This protein binds this small molecule.
Small molecule (SMILES): OCCCCCCCCCCCCBr

Binding-site contacts:
Ligand atom C9 contacts residue TYR26 of chain 1.A at 3.9 Å (hydrophobic).
Ligand atom C1 contacts residue GLN62 of chain 1.A at 3.8 Å.
Ligand atom C5 contacts residue LEU43 of chain 1.A at 4.2 Å (hydrophobic).
Ligand atom O1 contacts residue ASP9 of chain 1.A at 2.8 Å (salt-bridge).
Ligand atom C6 contacts residue LEU13 of chain 1.A at 4.0 Å (hydrophobic).
Ligand atom C6 contacts residue BDD1 of chain 1.D at 4.2 Å.
Ligand atom C9 contacts residue ILE16 of chain 1.A at 3.9 Å (hydrophobic).
Ligand atom C8 contacts residue LEU13 of chain 1.A at 4.2 Å (hydrophobic).
Ligand atom C10 contacts residue TYR26 of chain 1.A at 4.0 Å (hydrophobic).
Ligand atom C11 contacts residue VAL69 of chain 1.A at 4.1 Å (hydrophobic).
Ligand atom C5 contacts residue ILE11 of chain 1.A at 4.1 Å (hydrophobic).
Ligand atom C7 contacts residue TYR26 of chain 1.A at 3.8 Å (hydrophobic).
Ligand atom BR contacts residue VAL27 of chain 1.A at 3.8 Å.
Ligand atom C12 contacts residue LEU73 of chain 1.A at 4.2 Å (hydrophobic).
Ligand atom C12 contacts residue VAL27 of chain 1.A at 3.7 Å (hydrophobic).
Ligand atom O1 contacts residue GLN62 of chain 1.A at 3.6 Å.
Ligand atom O1 contacts residue TYR8 of chain 1.A at 3.6 Å.
Ligand atom C1 contacts residue BDD1 of chain 1.C at 3.4 Å.
Ligand atom C8 contacts residue VAL69 of chain 1.A at 4.2 Å (hydrophobic).
Ligand atom C1 contacts residue BDD1 of chain 1.D at 3.9 Å.
Ligand atom C4 contacts residue ILE11 of chain 1.A at 3.8 Å (hydrophobic).
Ligand atom C2 contacts residue TYR8 of chain 1.A at 4.3 Å (hydrophobic).
Ligand atom C3 contacts residue BDD1 of chain 1.D at 3.9 Å.
Ligand atom C9 contacts residue LEU23 of chain 1.A at 4.0 Å (hydrophobic).
Ligand atom C1 contacts residue ASP9 of chain 1.A at 3.7 Å.
Ligand atom O1 contacts residue BDD1 of chain 1.C at 3.8 Å.
Ligand atom C5 contacts residue TYR26 of chain 1.A at 4.0 Å (hydrophobic).
Ligand atom C12 contacts residue LEU84 of chain 1.A at 3.7 Å (hydrophobic).
Ligand atom C7 contacts residue ILE16 of chain 1.A at 4.2 Å (hydrophobic).
Ligand atom C4 contacts residue BDD1 of chain 1.C at 4.3 Å.
Ligand atom C4 contacts residue GLU39 of chain 1.A at 4.1 Å.
Ligand atom C11 contacts residue VAL27 of chain 1.A at 4.0 Å (hydrophobic).
Ligand atom C11 contacts residue TYR26 of chain 1.A at 4.3 Å (hydrophobic).
Ligand atom C10 contacts residue VAL69 of chain 1.A at 4.0 Å (hydrophobic).
Ligand atom C3 contacts residue BDD1 of chain 1.C at 3.5 Å.
Ligand atom C2 contacts residue BDD1 of chain 1.C at 2.6 Å.
Ligand atom BR contacts residue LEU84 of chain 1.A at 4.1 Å.
Ligand atom C11 contacts residue LEU23 of chain 1.A at 3.5 Å (hydrophobic).
Ligand atom BR contacts residue TYR26 of chain 1.A at 3.9 Å.
Ligand atom C6 contacts residue ILE11 of chain 1.A at 4.3 Å (hydrophobic).

Sequence of chain 1.A:
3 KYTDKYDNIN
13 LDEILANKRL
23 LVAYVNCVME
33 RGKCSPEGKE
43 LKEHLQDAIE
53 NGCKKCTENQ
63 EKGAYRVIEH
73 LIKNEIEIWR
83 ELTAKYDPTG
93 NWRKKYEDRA